Binding-site contacts:
Ligand atom C3' contacts residue VAL120 of chain 1.A at 3.2 Å (hydrophobic).
Ligand atom O3P contacts residue THR122 of chain 1.A at 3.6 Å.
Ligand atom C4 contacts residue VAL120 of chain 1.A at 3.7 Å (hydrophobic).
Ligand atom N3 contacts residue TYR32 of chain 1.A at 3.7 Å.
Ligand atom O72 contacts residue LEU23 of chain 1.A at 3.4 Å.
Ligand atom O2 contacts residue TYR32 of chain 1.A at 3.5 Å (h-bond).
Ligand atom C2 contacts residue ILE33 of chain 1.A at 3.5 Å (hydrophobic).
Ligand atom C5 contacts residue THR122 of chain 1.A at 3.7 Å.
Ligand atom N3 contacts residue VAL120 of chain 1.A at 3.7 Å.
Ligand atom O3' contacts residue VAL120 of chain 1.A at 3.6 Å (h-bond).
Ligand atom O5' contacts residue THR122 of chain 1.A at 3.6 Å.
Ligand atom O3P contacts residue SER123 of chain 1.A at 2.6 Å (h-bond).
Ligand atom C5' contacts residue VAL120 of chain 1.A at 3.6 Å (hydrophobic).
Ligand atom O71 contacts residue LYS24 of chain 1.A at 2.9 Å (salt-bridge).
Ligand atom O72 contacts residue THR122 of chain 1.A at 2.6 Å (h-bond).
Ligand atom O1P contacts residue SER123 of chain 1.A at 3.2 Å (h-bond).
Ligand atom C5 contacts residue TYR32 of chain 1.A at 3.6 Å (hydrophobic).
Ligand atom O1P contacts residue THR122 of chain 1.A at 2.8 Å (h-bond).
Ligand atom C5 contacts residue ARG150 of chain 1.A at 3.7 Å.
Ligand atom C2 contacts residue TYR32 of chain 1.A at 3.4 Å (hydrophobic).
Ligand atom C6 contacts residue TYR32 of chain 1.A at 3.7 Å (hydrophobic).
Ligand atom O1P contacts residue GLY124 of chain 1.A at 3.0 Å (h-bond).
Ligand atom C7 contacts residue THR122 of chain 1.A at 3.4 Å.
Ligand atom O71 contacts residue LEU23 of chain 1.A at 3.6 Å.
Ligand atom O4 contacts residue TYR32 of chain 1.A at 3.7 Å.
Ligand atom O2 contacts residue ILE33 of chain 1.A at 3.5 Å (h-bond).
Ligand atom C4 contacts residue ILE33 of chain 1.A at 3.7 Å (hydrophobic).
Ligand atom C1' contacts residue TYR32 of chain 1.A at 3.6 Å (hydrophobic).
Ligand atom O2P contacts residue SER125 of chain 1.A at 3.6 Å (h-bond).
Ligand atom P contacts residue SER123 of chain 1.A at 3.5 Å.
Ligand atom O2P contacts residue SER126 of chain 1.A at 2.5 Å (h-bond).
Ligand atom C4 contacts residue TYR32 of chain 1.A at 3.7 Å (hydrophobic).
Ligand atom N1 contacts residue TYR32 of chain 1.A at 3.5 Å (h-bond).
Ligand atom C6 contacts residue THR122 of chain 1.A at 3.7 Å.
Ligand atom O3' contacts residue GLU118 of chain 1.A at 3.1 Å (salt-bridge).
Ligand atom O4 contacts residue ILE33 of chain 1.A at 2.8 Å (h-bond).
Ligand atom O3' contacts residue ASP119 of chain 1.A at 3.5 Å (salt-bridge).
Ligand atom C4 contacts residue ARG150 of chain 1.A at 3.7 Å.
Ligand atom N3 contacts residue ILE33 of chain 1.A at 2.8 Å (h-bond).
Ligand atom O4 contacts residue ARG150 of chain 1.A at 2.8 Å (salt-bridge).

Sequence of chain 1.A:
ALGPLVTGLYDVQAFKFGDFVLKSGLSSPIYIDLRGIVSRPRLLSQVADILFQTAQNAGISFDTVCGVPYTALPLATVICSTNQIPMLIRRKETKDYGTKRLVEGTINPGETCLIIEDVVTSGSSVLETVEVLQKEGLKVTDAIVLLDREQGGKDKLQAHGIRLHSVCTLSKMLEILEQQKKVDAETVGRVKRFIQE

This small molecule binds to this protein.
Small molecule (SMILES): O=C(O)c1cc(=O)[nH]c(=O)n1[C@@H]1O[C@H](COP(=O)(O)O)[C@@H](O)[C@H]1O